The small molecule below binds the protein below.
Small molecule (SMILES): C[C@H](N)C(=O)O

Binding-site contacts:
Ligand atom N contacts residue GLY98 of chain 1.A at 2.9 Å (h-bond).
Ligand atom OXT contacts residue FME1 of chain 1.H at 3.7 Å.
Ligand atom N contacts residue FME1 of chain 1.H at 1.3 Å.
Ligand atom O contacts residue GLY98 of chain 1.A at 4.3 Å.
Ligand atom CB contacts residue ARG68 of chain 1.A at 3.0 Å.
Ligand atom OXT contacts residue TYR69 of chain 1.A at 2.2 Å (h-bond).
Ligand atom C contacts residue GLY98 of chain 1.A at 3.7 Å.
Ligand atom C contacts residue ARG68 of chain 1.A at 4.1 Å.
Ligand atom C contacts residue FME1 of chain 1.H at 3.5 Å.
Ligand atom O contacts residue TYR69 of chain 1.A at 3.4 Å (h-bond).
Ligand atom OXT contacts residue GLU97 of chain 1.A at 4.2 Å.
Ligand atom O contacts residue ARG68 of chain 1.A at 3.6 Å.
Ligand atom CB contacts residue FME1 of chain 1.H at 3.4 Å.
Ligand atom CB contacts residue GLY98 of chain 1.A at 4.0 Å.
Ligand atom CA contacts residue FME1 of chain 1.H at 2.4 Å.
Ligand atom N contacts residue CSD99 of chain 1.A at 4.2 Å.
Ligand atom C contacts residue TYR69 of chain 1.A at 3.1 Å (hydrophobic).
Ligand atom CB contacts residue LEU100 of chain 1.A at 3.4 Å (hydrophobic).
Ligand atom CA contacts residue GLY98 of chain 1.A at 3.7 Å.
Ligand atom OXT contacts residue GLY98 of chain 1.A at 3.2 Å (h-bond).
Ligand atom CA contacts residue ARG68 of chain 1.A at 3.5 Å.
Ligand atom CB contacts residue CSD99 of chain 1.A at 4.1 Å.

Sequence of chain 1.A:
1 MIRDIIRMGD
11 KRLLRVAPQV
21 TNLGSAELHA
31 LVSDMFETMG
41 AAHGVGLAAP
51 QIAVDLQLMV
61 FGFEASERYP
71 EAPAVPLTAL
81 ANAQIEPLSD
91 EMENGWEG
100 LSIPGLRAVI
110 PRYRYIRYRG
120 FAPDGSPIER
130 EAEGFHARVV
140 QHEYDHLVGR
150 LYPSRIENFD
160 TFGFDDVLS